Binding-site contacts:
Ligand atom C4' contacts residue ARG19 of chain 20.A at 3.7 Å.
Ligand atom C5' contacts residue ARG15 of chain 20.A at 2.5 Å.
Ligand atom O3' contacts residue ARG15 of chain 20.A at 3.1 Å (salt-bridge).
Ligand atom O2 contacts residue A2 of chain 20.B at 3.7 Å.
Ligand atom C4' contacts residue ARG15 of chain 20.A at 3.3 Å.
Ligand atom C3' contacts residue ARG15 of chain 20.A at 3.8 Å.
Ligand atom O2 contacts residue A3 of chain 20.B at 3.2 Å.
Ligand atom C3' contacts residue ARG19 of chain 20.A at 3.4 Å.
Ligand atom O4' contacts residue ARG19 of chain 20.A at 3.9 Å.
Ligand atom C5 contacts residue ARG19 of chain 20.A at 2.9 Å.
Ligand atom C2 contacts residue A3 of chain 20.B at 3.5 Å.
Ligand atom OP1 contacts residue LYS18 of chain 20.A at 3.7 Å.
Ligand atom O3' contacts residue ARG19 of chain 20.A at 3.6 Å (salt-bridge).
Ligand atom C2 contacts residue A1 of chain 20.B at 3.1 Å.
Ligand atom N3 contacts residue A1 of chain 20.B at 2.7 Å (h-bond).
Ligand atom OP1 contacts residue ARG15 of chain 20.A at 2.5 Å.
Ligand atom O5' contacts residue ARG15 of chain 20.A at 3.6 Å.
Ligand atom OP2 contacts residue ALA16 of chain 20.A at 4.1 Å.
Ligand atom N1 contacts residue ARG19 of chain 20.A at 3.9 Å.
Ligand atom C2' contacts residue ARG19 of chain 20.A at 3.6 Å.
Ligand atom C5' contacts residue ARG19 of chain 20.A at 3.2 Å.
Ligand atom O5' contacts residue ARG19 of chain 20.A at 2.1 Å (salt-bridge).
Ligand atom OP2 contacts residue ARG19 of chain 20.A at 2.1 Å (salt-bridge).
Ligand atom O4 contacts residue A1 of chain 20.B at 3.0 Å (h-bond).
Ligand atom N1 contacts residue A3 of chain 20.B at 4.3 Å.
Ligand atom N3 contacts residue A2 of chain 20.B at 3.7 Å.
Ligand atom C1' contacts residue ARG19 of chain 20.A at 4.3 Å.
Ligand atom P contacts residue ARG19 of chain 20.A at 2.8 Å.
Ligand atom O2 contacts residue A1 of chain 20.B at 2.7 Å (h-bond).
Ligand atom C2 contacts residue A2 of chain 20.B at 3.9 Å.
Ligand atom OP1 contacts residue ARG19 of chain 20.A at 4.1 Å.
Ligand atom C4 contacts residue ARG19 of chain 20.A at 3.9 Å.
Ligand atom C4 contacts residue A1 of chain 20.B at 3.4 Å.
Ligand atom O4 contacts residue A3 of chain 20.B at 2.8 Å (h-bond).
Ligand atom C6 contacts residue ARG19 of chain 20.A at 2.7 Å.
Ligand atom P contacts residue ARG15 of chain 20.A at 3.1 Å.
Ligand atom N3 contacts residue A3 of chain 20.B at 2.8 Å (h-bond).
Ligand atom OP1 contacts residue MET14 of chain 20.A at 3.8 Å.
Ligand atom C4 contacts residue A3 of chain 20.B at 3.6 Å.
Ligand atom OP2 contacts residue ARG15 of chain 20.A at 2.5 Å.

Sequence of chain 20.A:
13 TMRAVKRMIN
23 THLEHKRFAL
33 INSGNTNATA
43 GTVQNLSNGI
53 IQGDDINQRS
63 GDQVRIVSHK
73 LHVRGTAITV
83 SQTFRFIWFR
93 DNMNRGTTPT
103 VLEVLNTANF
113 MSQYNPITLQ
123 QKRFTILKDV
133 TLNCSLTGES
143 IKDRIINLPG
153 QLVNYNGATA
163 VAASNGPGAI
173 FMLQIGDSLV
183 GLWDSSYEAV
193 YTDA

The small molecule below binds the protein below.
Small molecule (SMILES): O=c1ccn([C@@H]2O[C@H](CO[P](=O)(O)O[C@H]3[C@@H](O)[C@H](n4ccc(=O)[nH]c4=O)O[C@@H]3CO[P](=O)(O)O[C@H]3[C@@H](O)[C@H](n4ccc(=O)[nH]c4=O)O[C@@H]3CO[P](=O)(O)O[C@H]3[C@@H](O)[C@H](n4ccc(=O)[nH]c4=O)O[C@@H]3COP(=O)=O)[C@@H](O)[C@H]2O)c(=O)[nH]1